Sequence of chain 1.A:
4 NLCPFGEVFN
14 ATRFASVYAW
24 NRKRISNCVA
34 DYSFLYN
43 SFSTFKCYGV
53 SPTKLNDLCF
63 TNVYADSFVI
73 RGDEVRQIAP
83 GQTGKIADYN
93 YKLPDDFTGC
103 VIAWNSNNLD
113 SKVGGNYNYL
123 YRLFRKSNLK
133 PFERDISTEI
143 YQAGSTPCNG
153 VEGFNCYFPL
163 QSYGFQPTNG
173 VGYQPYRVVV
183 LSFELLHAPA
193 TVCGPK

The protein below binds the small molecule below.
Small molecule (SMILES): CC(=O)N[C@H]1[C@H](O[C@H]2[C@H](O)[C@@H](NC(C)=O)CO[C@@H]2CO)O[C@H](CO)[C@@H](O)[C@@H]1O

Binding-site contacts:
Ligand atom C8 contacts residue PHE8 of chain 1.A at 3.7 Å (hydrophobic).
Ligand atom N2 contacts residue ASN13 of chain 1.A at 3.0 Å (h-bond).
Ligand atom C7 contacts residue ASN13 of chain 1.A at 3.9 Å.
Ligand atom C7 contacts residue PHE8 of chain 1.A at 4.4 Å (hydrophobic).
Ligand atom C8 contacts residue GLY9 of chain 1.A at 3.8 Å.
Ligand atom C8 contacts residue PHE37 of chain 1.A at 3.4 Å (hydrophobic).
Ligand atom O7 contacts residue GLY9 of chain 1.A at 3.5 Å.
Ligand atom O3 contacts residue PHE37 of chain 1.A at 3.9 Å.
Ligand atom C2 contacts residue ASN13 of chain 1.A at 2.5 Å.
Ligand atom C5 contacts residue ASN13 of chain 1.A at 3.6 Å.
Ligand atom N2 contacts residue PHE12 of chain 1.A at 4.5 Å.
Ligand atom C7 contacts residue PHE37 of chain 1.A at 4.2 Å (hydrophobic).
Ligand atom O7 contacts residue PHE8 of chain 1.A at 4.5 Å.
Ligand atom O7 contacts residue ASN13 of chain 1.A at 4.2 Å.
Ligand atom N2 contacts residue PHE37 of chain 1.A at 4.4 Å.
Ligand atom C1 contacts residue ASN13 of chain 1.A at 1.4 Å.
Ligand atom C3 contacts residue ASN13 of chain 1.A at 3.9 Å.
Ligand atom N2 contacts residue GLY9 of chain 1.A at 4.5 Å.
Ligand atom C8 contacts residue PHE12 of chain 1.A at 3.8 Å (hydrophobic).
Ligand atom C4 contacts residue ASN13 of chain 1.A at 4.2 Å.
Ligand atom O5 contacts residue ASN13 of chain 1.A at 2.3 Å (h-bond).
Ligand atom C7 contacts residue GLY9 of chain 1.A at 3.7 Å.